Binding-site contacts:
Ligand atom C8 contacts residue ASN416 of chain 1.D at 4.4 Å.
Ligand atom C5 contacts residue ASN416 of chain 1.D at 3.6 Å.
Ligand atom O3 contacts residue GLU522 of chain 1.D at 3.8 Å.
Ligand atom O6 contacts residue GLY523 of chain 1.D at 4.3 Å.
Ligand atom O4 contacts residue GLU522 of chain 1.D at 3.5 Å (salt-bridge).
Ligand atom C4 contacts residue GLU522 of chain 1.D at 4.2 Å.
Ligand atom O4 contacts residue PRO524 of chain 1.D at 3.4 Å.
Ligand atom C4 contacts residue GLU522 of chain 1.D at 4.1 Å.
Ligand atom C4 contacts residue GLN527 of chain 1.D at 4.5 Å.
Ligand atom C3 contacts residue ASN416 of chain 1.D at 3.9 Å.
Ligand atom C7 contacts residue PRO524 of chain 1.D at 4.2 Å (hydrophobic).
Ligand atom C1 contacts residue PRO524 of chain 1.D at 4.3 Å (hydrophobic).
Ligand atom C4 contacts residue ASN416 of chain 1.D at 4.3 Å.
Ligand atom O7 contacts residue ASN416 of chain 1.D at 3.1 Å (h-bond).
Ligand atom C2 contacts residue PRO524 of chain 1.D at 4.4 Å (hydrophobic).
Ligand atom O3 contacts residue GLU522 of chain 1.D at 4.2 Å.
Ligand atom N2 contacts residue GLN527 of chain 1.D at 2.6 Å (h-bond).
Ligand atom O3 contacts residue GLN527 of chain 1.D at 4.2 Å.
Ligand atom C7 contacts residue GLN527 of chain 1.D at 3.6 Å.
Ligand atom O5 contacts residue ASN416 of chain 1.D at 2.4 Å (h-bond).
Ligand atom C3 contacts residue PRO524 of chain 1.D at 3.6 Å (hydrophobic).
Ligand atom O3 contacts residue GLY523 of chain 1.D at 4.3 Å.
Ligand atom O5 contacts residue GLY523 of chain 1.D at 4.2 Å.
Ligand atom C2 contacts residue ASN416 of chain 1.D at 2.5 Å.
Ligand atom C1 contacts residue ASN416 of chain 1.D at 1.4 Å.
Ligand atom C2 contacts residue GLU522 of chain 1.D at 4.3 Å.
Ligand atom C8 contacts residue GLN527 of chain 1.D at 3.7 Å.
Ligand atom O7 contacts residue PRO524 of chain 1.D at 3.3 Å.
Ligand atom C2 contacts residue GLN527 of chain 1.D at 3.3 Å.
Ligand atom C1 contacts residue GLN527 of chain 1.D at 3.6 Å.
Ligand atom C5 contacts residue GLN527 of chain 1.D at 4.5 Å.
Ligand atom O6 contacts residue GLU522 of chain 1.D at 4.3 Å.
Ligand atom C4 contacts residue PRO524 of chain 1.D at 4.1 Å (hydrophobic).
Ligand atom C7 contacts residue ASN416 of chain 1.D at 3.2 Å.
Ligand atom C8 contacts residue GLU403 of chain 1.D at 3.7 Å.
Ligand atom C3 contacts residue GLN527 of chain 1.D at 3.3 Å.
Ligand atom N2 contacts residue ASN416 of chain 1.D at 3.0 Å (h-bond).
Ligand atom O3 contacts residue PRO524 of chain 1.D at 3.8 Å.
Ligand atom O5 contacts residue GLU522 of chain 1.D at 3.8 Å.
Ligand atom C3 contacts residue GLU522 of chain 1.D at 3.7 Å.

This protein binds this small molecule.
Small molecule (SMILES): CC(=O)N[C@H]1[C@H](O[C@H]2[C@H](O)[C@@H](NC(C)=O)CO[C@@H]2CO[C@@H]2O[C@@H](C)[C@@H](O)[C@@H](O)[C@@H]2O)O[C@H](CO)[C@@H](O[C@H]2O[C@H](CO)[C@@H](O)[C@H](O)[C@@H]2O)[C@@H]1O

Sequence of chain 1.D:
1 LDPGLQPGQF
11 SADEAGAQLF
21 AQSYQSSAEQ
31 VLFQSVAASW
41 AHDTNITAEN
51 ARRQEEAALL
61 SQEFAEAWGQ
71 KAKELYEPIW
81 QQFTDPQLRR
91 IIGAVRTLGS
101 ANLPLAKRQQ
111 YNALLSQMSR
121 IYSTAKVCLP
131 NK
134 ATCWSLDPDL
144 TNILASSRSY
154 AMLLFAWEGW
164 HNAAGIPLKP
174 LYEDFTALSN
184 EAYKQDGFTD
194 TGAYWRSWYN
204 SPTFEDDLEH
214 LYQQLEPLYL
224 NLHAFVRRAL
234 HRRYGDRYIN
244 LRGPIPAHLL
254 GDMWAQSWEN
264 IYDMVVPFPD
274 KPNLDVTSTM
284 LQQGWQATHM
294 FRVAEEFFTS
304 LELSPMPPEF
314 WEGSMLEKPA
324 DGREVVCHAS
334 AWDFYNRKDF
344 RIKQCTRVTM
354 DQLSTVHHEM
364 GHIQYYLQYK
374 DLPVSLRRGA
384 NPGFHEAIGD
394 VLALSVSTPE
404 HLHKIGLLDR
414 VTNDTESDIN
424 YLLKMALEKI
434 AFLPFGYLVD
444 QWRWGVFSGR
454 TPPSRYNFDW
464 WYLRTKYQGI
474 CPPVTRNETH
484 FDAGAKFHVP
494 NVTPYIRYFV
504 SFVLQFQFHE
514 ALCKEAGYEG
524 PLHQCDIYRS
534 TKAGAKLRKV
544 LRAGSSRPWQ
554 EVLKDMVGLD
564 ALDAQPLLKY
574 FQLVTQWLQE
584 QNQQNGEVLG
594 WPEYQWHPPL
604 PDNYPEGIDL